Sequence of chain 2.A:
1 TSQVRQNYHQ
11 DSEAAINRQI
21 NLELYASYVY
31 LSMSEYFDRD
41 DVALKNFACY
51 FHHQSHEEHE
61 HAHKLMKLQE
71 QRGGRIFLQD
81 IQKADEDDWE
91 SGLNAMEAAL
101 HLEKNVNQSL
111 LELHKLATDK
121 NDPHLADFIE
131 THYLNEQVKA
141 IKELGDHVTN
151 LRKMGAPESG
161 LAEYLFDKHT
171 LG

Binding-site contacts:
Ligand atom C8 contacts residue HIS56 of chain 2.A at 3.9 Å.
Ligand atom C7 contacts residue HIS52 of chain 2.A at 3.6 Å.
Ligand atom C3 contacts residue HIS53 of chain 2.A at 4.0 Å.
Ligand atom C5' contacts residue CYS49 of chain 2.A at 3.8 Å (hydrophobic).
Ligand atom C5' contacts residue HIS53 of chain 2.A at 4.2 Å.
Ligand atom C10 contacts residue HIS53 of chain 2.A at 3.4 Å.
Ligand atom C9 contacts residue HIS53 of chain 2.A at 4.0 Å.
Ligand atom C2 contacts residue HIS53 of chain 2.A at 4.4 Å.
Ligand atom C4 contacts residue HIS53 of chain 2.A at 3.5 Å.
Ligand atom C2' contacts residue CYS49 of chain 2.A at 2.8 Å (hydrophobic).
Ligand atom C4' contacts residue CYS49 of chain 2.A at 4.5 Å (hydrophobic).
Ligand atom C2' contacts residue HIS52 of chain 2.A at 3.9 Å.
Ligand atom C7 contacts residue HIS53 of chain 2.A at 4.2 Å.
Ligand atom C1' contacts residue CYS49 of chain 2.A at 1.8 Å (hydrophobic).
Ligand atom C7 contacts residue HIS56 of chain 2.A at 3.8 Å.
Ligand atom C5 contacts residue HIS53 of chain 2.A at 3.7 Å.
Ligand atom C1 contacts residue HIS53 of chain 2.A at 4.4 Å.
Ligand atom O2S contacts residue HIS56 of chain 2.A at 4.4 Å.
Ligand atom N3' contacts residue CYS49 of chain 2.A at 3.1 Å (h-bond).
Ligand atom C6 contacts residue HIS52 of chain 2.A at 3.6 Å.
Ligand atom O3S contacts residue HIS56 of chain 2.A at 3.4 Å.
Ligand atom O2' contacts residue HIS52 of chain 2.A at 2.7 Å (h-bond).
Ligand atom C6 contacts residue HIS53 of chain 2.A at 3.8 Å.
Ligand atom N6' contacts residue HIS53 of chain 2.A at 3.8 Å.
Ligand atom O2' contacts residue CYS49 of chain 2.A at 3.9 Å.

A protein and the small-molecule ligand that binds it are described below.
Small molecule (SMILES): CC(=O)NCCNc1cccc2c(S(=O)(=O)O)cccc12